Sequence of chain 10.A:
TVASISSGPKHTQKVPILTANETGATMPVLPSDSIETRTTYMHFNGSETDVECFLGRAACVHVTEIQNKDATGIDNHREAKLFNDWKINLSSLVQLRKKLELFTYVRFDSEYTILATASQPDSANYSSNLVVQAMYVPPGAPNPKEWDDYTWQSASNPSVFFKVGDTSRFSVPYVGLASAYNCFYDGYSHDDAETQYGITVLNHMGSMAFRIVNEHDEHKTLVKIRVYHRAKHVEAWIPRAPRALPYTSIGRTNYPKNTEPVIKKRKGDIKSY

The protein below binds the small molecule below.
Small molecule (SMILES): Cc1cc(CCCCCOc2ccc(C3=NCCO3)cc2)on1

Binding-site contacts:
Ligand atom C1B contacts residue ILE104 of chain 10.A at 4.0 Å (hydrophobic).
Ligand atom C1C contacts residue LEU106 of chain 10.A at 3.8 Å (hydrophobic).
Ligand atom C2A contacts residue TYR152 of chain 10.A at 3.6 Å (hydrophobic).
Ligand atom N3A contacts residue PRO174 of chain 10.A at 3.7 Å.
Ligand atom C5C contacts residue VAL191 of chain 10.A at 3.8 Å (hydrophobic).
Ligand atom C2C contacts residue TYR197 of chain 10.A at 3.7 Å (hydrophobic).
Ligand atom O1A contacts residue PHE186 of chain 10.A at 3.0 Å.
Ligand atom C3C contacts residue TYR128 of chain 10.A at 3.4 Å (hydrophobic).
Ligand atom C3B contacts residue VAL188 of chain 10.A at 3.8 Å (hydrophobic).
Ligand atom N3A contacts residue ALA24 of chain 10.C at 3.8 Å.
Ligand atom C4C contacts residue VAL188 of chain 10.A at 3.7 Å (hydrophobic).
Ligand atom C4B contacts residue PHE186 of chain 10.A at 3.6 Å (hydrophobic).
Ligand atom N3A contacts residue TYR152 of chain 10.A at 3.5 Å.
Ligand atom O1B contacts residue TYR128 of chain 10.A at 3.4 Å (h-bond).
Ligand atom O1B contacts residue ILE104 of chain 10.A at 3.9 Å.
Ligand atom C6B contacts residue TYR128 of chain 10.A at 3.3 Å (hydrophobic).
Ligand atom C1C contacts residue TYR128 of chain 10.A at 3.7 Å (hydrophobic).
Ligand atom C3 contacts residue ASN219 of chain 10.A at 4.0 Å.
Ligand atom C5A contacts residue VAL176 of chain 10.A at 3.6 Å (hydrophobic).
Ligand atom C5B contacts residue MET224 of chain 10.A at 3.8 Å (hydrophobic).
Ligand atom O1 contacts residue MET221 of chain 10.A at 3.9 Å.
Ligand atom C1B contacts residue TYR128 of chain 10.A at 3.6 Å (hydrophobic).
Ligand atom C4B contacts residue TYR152 of chain 10.A at 3.8 Å (hydrophobic).
Ligand atom C5A contacts residue PHE186 of chain 10.A at 3.5 Å (hydrophobic).
Ligand atom C5B contacts residue PHE186 of chain 10.A at 3.9 Å (hydrophobic).
Ligand atom C4 contacts residue TYR197 of chain 10.A at 3.8 Å (hydrophobic).
Ligand atom O1 contacts residue LEU106 of chain 10.A at 3.7 Å.
Ligand atom N2 contacts residue LEU106 of chain 10.A at 3.8 Å.
Ligand atom C5 contacts residue LEU106 of chain 10.A at 3.8 Å (hydrophobic).
Ligand atom N2 contacts residue ASN219 of chain 10.A at 3.8 Å.
Ligand atom C6B contacts residue ILE104 of chain 10.A at 3.6 Å (hydrophobic).
Ligand atom C2A contacts residue PHE186 of chain 10.A at 3.3 Å (hydrophobic).
Ligand atom C4C contacts residue VAL191 of chain 10.A at 3.0 Å (hydrophobic).
Ligand atom C31 contacts residue ASN219 of chain 10.A at 3.3 Å.
Ligand atom C1B contacts residue VAL188 of chain 10.A at 3.8 Å (hydrophobic).
Ligand atom C3B contacts residue TYR152 of chain 10.A at 3.7 Å (hydrophobic).
Ligand atom C4 contacts residue LEU106 of chain 10.A at 3.9 Å (hydrophobic).
Ligand atom N3A contacts residue PHE186 of chain 10.A at 4.0 Å.
Ligand atom C4A contacts residue PRO174 of chain 10.A at 3.1 Å (hydrophobic).
Ligand atom C2B contacts residue VAL188 of chain 10.A at 3.5 Å (hydrophobic).

Sequence of chain 10.C:
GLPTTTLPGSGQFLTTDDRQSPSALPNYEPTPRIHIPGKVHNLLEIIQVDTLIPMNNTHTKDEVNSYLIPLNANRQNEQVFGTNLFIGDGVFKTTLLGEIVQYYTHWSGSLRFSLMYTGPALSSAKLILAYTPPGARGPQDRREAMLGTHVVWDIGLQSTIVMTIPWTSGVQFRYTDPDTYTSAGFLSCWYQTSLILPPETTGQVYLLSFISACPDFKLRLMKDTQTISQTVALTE